Sequence of chain 2.C:
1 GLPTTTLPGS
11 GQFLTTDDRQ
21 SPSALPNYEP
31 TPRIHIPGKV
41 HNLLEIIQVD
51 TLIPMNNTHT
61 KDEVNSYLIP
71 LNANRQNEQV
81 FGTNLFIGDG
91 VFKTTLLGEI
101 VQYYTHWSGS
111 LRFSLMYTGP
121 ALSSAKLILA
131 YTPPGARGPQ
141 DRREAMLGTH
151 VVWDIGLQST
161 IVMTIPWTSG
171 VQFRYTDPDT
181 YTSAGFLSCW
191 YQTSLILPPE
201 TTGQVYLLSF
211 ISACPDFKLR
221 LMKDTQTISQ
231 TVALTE

Sequence of chain 2.A:
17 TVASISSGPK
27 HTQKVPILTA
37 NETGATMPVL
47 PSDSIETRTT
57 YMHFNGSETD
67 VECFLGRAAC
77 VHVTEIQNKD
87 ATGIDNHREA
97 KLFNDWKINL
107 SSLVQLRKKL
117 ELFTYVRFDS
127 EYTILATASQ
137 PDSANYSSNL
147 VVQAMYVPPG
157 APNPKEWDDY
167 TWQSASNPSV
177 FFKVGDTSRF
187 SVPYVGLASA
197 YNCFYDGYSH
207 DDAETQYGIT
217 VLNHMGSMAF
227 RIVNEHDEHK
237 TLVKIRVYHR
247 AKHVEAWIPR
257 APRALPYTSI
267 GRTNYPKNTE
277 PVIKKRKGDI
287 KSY

Binding-site contacts:
Ligand atom C4C contacts residue TYR152 of chain 2.A at 3.8 Å (hydrophobic).
Ligand atom O1 contacts residue TYR152 of chain 2.A at 3.9 Å.
Ligand atom N2 contacts residue PHE186 of chain 2.A at 3.7 Å.
Ligand atom C4 contacts residue PHE186 of chain 2.A at 3.6 Å (hydrophobic).
Ligand atom C7C contacts residue TYR197 of chain 2.A at 3.8 Å (hydrophobic).
Ligand atom C4 contacts residue TYR152 of chain 2.A at 3.9 Å (hydrophobic).
Ligand atom C5 contacts residue TYR152 of chain 2.A at 3.8 Å (hydrophobic).
Ligand atom CM1 contacts residue SER107 of chain 2.A at 3.9 Å.
Ligand atom C5B contacts residue TYR197 of chain 2.A at 3.7 Å (hydrophobic).
Ligand atom C4 contacts residue MET224 of chain 2.A at 3.8 Å (hydrophobic).
Ligand atom C4A contacts residue ASN219 of chain 2.A at 3.5 Å.
Ligand atom C3 contacts residue PRO174 of chain 2.A at 3.8 Å (hydrophobic).
Ligand atom C6B contacts residue LEU106 of chain 2.A at 3.9 Å (hydrophobic).
Ligand atom C3B contacts residue MET221 of chain 2.A at 3.8 Å (hydrophobic).
Ligand atom O1B contacts residue TYR128 of chain 2.A at 3.9 Å.
Ligand atom C6B contacts residue TYR197 of chain 2.A at 3.6 Å (hydrophobic).
Ligand atom C31 contacts residue SER175 of chain 2.A at 3.6 Å.
Ligand atom C1B contacts residue MET221 of chain 2.A at 3.8 Å (hydrophobic).
Ligand atom C6C contacts residue VAL191 of chain 2.A at 3.2 Å (hydrophobic).
Ligand atom C3C contacts residue TYR128 of chain 2.A at 3.9 Å (hydrophobic).
Ligand atom O1 contacts residue PHE186 of chain 2.A at 3.5 Å.
Ligand atom O1 contacts residue ALA24 of chain 2.C at 3.6 Å.
Ligand atom C5C contacts residue ILE104 of chain 2.A at 3.8 Å (hydrophobic).
Ligand atom C2C contacts residue VAL188 of chain 2.A at 3.2 Å (hydrophobic).
Ligand atom C3C contacts residue VAL188 of chain 2.A at 3.3 Å (hydrophobic).
Ligand atom C3 contacts residue PHE186 of chain 2.A at 3.8 Å (hydrophobic).
Ligand atom C6C contacts residue MET221 of chain 2.A at 3.7 Å (hydrophobic).
Ligand atom C2B contacts residue MET221 of chain 2.A at 3.5 Å (hydrophobic).
Ligand atom C31 contacts residue PRO174 of chain 2.A at 3.4 Å (hydrophobic).
Ligand atom N3A contacts residue ASN219 of chain 2.A at 3.0 Å (h-bond).
Ligand atom O1B contacts residue MET221 of chain 2.A at 3.4 Å.
Ligand atom C31 contacts residue ALA150 of chain 2.A at 3.5 Å (hydrophobic).
Ligand atom O1 contacts residue VAL188 of chain 2.A at 3.8 Å.
Ligand atom C7C contacts residue TYR128 of chain 2.A at 3.6 Å (hydrophobic).
Ligand atom C5B contacts residue LEU106 of chain 2.A at 3.5 Å (hydrophobic).
Ligand atom C5C contacts residue TYR128 of chain 2.A at 3.5 Å (hydrophobic).
Ligand atom N2 contacts residue ALA24 of chain 2.C at 3.4 Å.
Ligand atom C31 contacts residue VAL176 of chain 2.A at 3.3 Å (hydrophobic).
Ligand atom C5 contacts residue PHE186 of chain 2.A at 3.5 Å (hydrophobic).
Ligand atom C4B contacts residue LEU106 of chain 2.A at 3.7 Å (hydrophobic).

This small molecule binds to this protein.
Small molecule (SMILES): Cc1cc(CCCCCCCOc2ccc(C3=N[C@@H](C)CO3)cc2)on1